This small molecule binds to this protein.
Small molecule (SMILES): N[C@@H](CCC(=O)O)C(=O)O

Binding-site contacts:
Ligand atom OE1 contacts residue GLU738 of chain 1.A at 3.3 Å.
Ligand atom CB contacts residue TYR488 of chain 1.A at 3.5 Å (hydrophobic).
Ligand atom CG contacts residue THR690 of chain 1.A at 4.2 Å.
Ligand atom N contacts residue PRO516 of chain 1.A at 3.6 Å.
Ligand atom CA contacts residue TYR488 of chain 1.A at 3.8 Å (hydrophobic).
Ligand atom OE1 contacts residue MET737 of chain 1.A at 4.2 Å.
Ligand atom N contacts residue GLU738 of chain 1.A at 3.8 Å.
Ligand atom OXT contacts residue ALA689 of chain 1.A at 3.3 Å.
Ligand atom OE2 contacts residue GLU738 of chain 1.A at 2.9 Å (salt-bridge).
Ligand atom O contacts residue PRO516 of chain 1.A at 3.7 Å.
Ligand atom CB contacts residue GLU738 of chain 1.A at 4.0 Å.
Ligand atom O contacts residue ARG523 of chain 1.A at 3.4 Å (salt-bridge).
Ligand atom C contacts residue PRO516 of chain 1.A at 3.9 Å (hydrophobic).
Ligand atom C contacts residue ALA518 of chain 1.A at 3.9 Å (hydrophobic).
Ligand atom CG contacts residue ALA689 of chain 1.A at 4.3 Å (hydrophobic).
Ligand atom OXT contacts residue ARG523 of chain 1.A at 2.4 Å (salt-bridge).
Ligand atom CD contacts residue THR690 of chain 1.A at 3.1 Å.
Ligand atom CD contacts residue VAL685 of chain 1.A at 4.3 Å (hydrophobic).
Ligand atom OE1 contacts residue THR690 of chain 1.A at 3.4 Å (h-bond).
Ligand atom C contacts residue ARG523 of chain 1.A at 3.3 Å.
Ligand atom CG contacts residue TYR488 of chain 1.A at 3.7 Å (hydrophobic).
Ligand atom CA contacts residue PRO516 of chain 1.A at 4.1 Å (hydrophobic).
Ligand atom O contacts residue ALA518 of chain 1.A at 4.0 Å.
Ligand atom CG contacts residue GLU738 of chain 1.A at 4.1 Å.
Ligand atom OXT contacts residue GLU738 of chain 1.A at 4.3 Å.
Ligand atom N contacts residue TYR488 of chain 1.A at 3.2 Å.
Ligand atom O contacts residue LEU517 of chain 1.A at 3.9 Å.
Ligand atom C contacts residue GLU738 of chain 1.A at 4.2 Å.
Ligand atom O contacts residue TYR488 of chain 1.A at 3.3 Å.
Ligand atom CB contacts residue ALA689 of chain 1.A at 3.5 Å (hydrophobic).
Ligand atom CB contacts residue GLY688 of chain 1.A at 3.9 Å.
Ligand atom CD contacts residue GLU738 of chain 1.A at 3.3 Å.
Ligand atom OE2 contacts residue THR690 of chain 1.A at 2.5 Å (h-bond).
Ligand atom C contacts residue TYR488 of chain 1.A at 3.8 Å (hydrophobic).
Ligand atom CA contacts residue GLU738 of chain 1.A at 3.2 Å.
Ligand atom C contacts residue ALA689 of chain 1.A at 4.3 Å (hydrophobic).
Ligand atom OE2 contacts residue ALA689 of chain 1.A at 4.1 Å.
Ligand atom CG contacts residue VAL685 of chain 1.A at 3.6 Å (hydrophobic).
Ligand atom OE1 contacts residue ASN721 of chain 1.A at 4.0 Å.
Ligand atom OXT contacts residue ALA518 of chain 1.A at 3.4 Å.

Sequence of chain 1.A:
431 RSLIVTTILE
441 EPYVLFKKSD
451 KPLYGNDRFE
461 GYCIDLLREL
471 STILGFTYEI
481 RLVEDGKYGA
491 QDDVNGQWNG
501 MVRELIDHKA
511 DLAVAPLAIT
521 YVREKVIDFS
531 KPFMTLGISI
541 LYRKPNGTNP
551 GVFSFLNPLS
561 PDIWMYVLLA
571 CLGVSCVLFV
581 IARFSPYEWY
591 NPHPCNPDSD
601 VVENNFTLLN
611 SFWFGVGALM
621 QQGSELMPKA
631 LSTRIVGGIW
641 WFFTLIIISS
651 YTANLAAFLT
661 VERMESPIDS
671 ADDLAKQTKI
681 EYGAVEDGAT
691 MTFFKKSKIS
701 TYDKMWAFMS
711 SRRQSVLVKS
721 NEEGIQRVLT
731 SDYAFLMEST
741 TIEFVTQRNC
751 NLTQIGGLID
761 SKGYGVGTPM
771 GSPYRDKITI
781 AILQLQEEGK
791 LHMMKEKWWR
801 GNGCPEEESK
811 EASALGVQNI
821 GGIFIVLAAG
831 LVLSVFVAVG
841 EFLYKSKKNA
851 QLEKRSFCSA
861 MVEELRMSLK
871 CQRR